Sequence of chain 1.B:
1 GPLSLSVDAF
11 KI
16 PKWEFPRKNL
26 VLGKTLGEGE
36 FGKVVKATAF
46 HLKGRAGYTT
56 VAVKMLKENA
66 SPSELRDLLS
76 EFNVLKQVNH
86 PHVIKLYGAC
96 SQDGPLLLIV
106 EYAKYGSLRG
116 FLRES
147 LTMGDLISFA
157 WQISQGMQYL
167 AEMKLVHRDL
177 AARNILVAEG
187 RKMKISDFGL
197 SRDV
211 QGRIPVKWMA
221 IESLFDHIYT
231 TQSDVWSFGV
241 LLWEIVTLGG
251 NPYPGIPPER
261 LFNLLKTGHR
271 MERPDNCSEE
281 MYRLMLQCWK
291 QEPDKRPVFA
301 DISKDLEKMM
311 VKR

Binding-site contacts:
Ligand atom C7 contacts residue GLU76 of chain 1.B at 3.7 Å.
Ligand atom C7 contacts residue LEU80 of chain 1.B at 3.7 Å (hydrophobic).
Ligand atom C11 contacts residue LEU182 of chain 1.B at 3.7 Å (hydrophobic).
Ligand atom C21 contacts residue SER112 of chain 1.B at 3.6 Å.
Ligand atom C10 contacts residue LEU182 of chain 1.B at 3.6 Å (hydrophobic).
Ligand atom C19 contacts residue LEU182 of chain 1.B at 3.6 Å (hydrophobic).
Ligand atom N8 contacts residue ASP193 of chain 1.B at 3.6 Å (salt-bridge).
Ligand atom C15 contacts residue ALA108 of chain 1.B at 3.2 Å (hydrophobic).
Ligand atom N9 contacts residue LYS59 of chain 1.B at 3.8 Å.
Ligand atom C13 contacts residue LEU182 of chain 1.B at 3.5 Å (hydrophobic).
Ligand atom C10 contacts residue VAL39 of chain 1.B at 3.8 Å (hydrophobic).
Ligand atom C4 contacts residue LYS59 of chain 1.B at 3.9 Å.
Ligand atom C6 contacts residue GLU76 of chain 1.B at 3.5 Å.
Ligand atom C17 contacts residue LEU182 of chain 1.B at 3.8 Å (hydrophobic).
Ligand atom C23 contacts residue GLY32 of chain 1.B at 3.5 Å.
Ligand atom N18 contacts residue ALA108 of chain 1.B at 3.9 Å.
Ligand atom C17 contacts residue ALA57 of chain 1.B at 3.5 Å (hydrophobic).
Ligand atom N18 contacts residue LEU182 of chain 1.B at 3.8 Å.
Ligand atom C5 contacts residue LYS59 of chain 1.B at 3.6 Å.
Ligand atom N8 contacts residue LYS59 of chain 1.B at 3.7 Å.
Ligand atom C11 contacts residue VAL39 of chain 1.B at 3.8 Å (hydrophobic).
Ligand atom C2 contacts residue LEU182 of chain 1.B at 3.7 Å (hydrophobic).
Ligand atom N18 contacts residue GLU106 of chain 1.B at 2.9 Å (salt-bridge).
Ligand atom C22 contacts residue PHE36 of chain 1.B at 3.7 Å (hydrophobic).
Ligand atom N9 contacts residue SER192 of chain 1.B at 3.8 Å.
Ligand atom N16 contacts residue ALA108 of chain 1.B at 3.1 Å (h-bond).
Ligand atom C21 contacts residue LEU182 of chain 1.B at 3.7 Å (hydrophobic).
Ligand atom C6 contacts residue LYS59 of chain 1.B at 3.5 Å.
Ligand atom N18 contacts residue ALA57 of chain 1.B at 3.2 Å.
Ligand atom N8 contacts residue GLU76 of chain 1.B at 2.7 Å (salt-bridge).
Ligand atom N16 contacts residue ALA57 of chain 1.B at 3.9 Å.
Ligand atom C15 contacts residue LEU31 of chain 1.B at 3.9 Å (hydrophobic).
Ligand atom O1 contacts residue VAL105 of chain 1.B at 3.2 Å.
Ligand atom C19 contacts residue VAL39 of chain 1.B at 3.9 Å (hydrophobic).
Ligand atom C22 contacts residue GLY32 of chain 1.B at 3.8 Å.
Ligand atom N9 contacts residue ASP193 of chain 1.B at 3.3 Å (salt-bridge).
Ligand atom C7 contacts residue LEU103 of chain 1.B at 3.9 Å (hydrophobic).
Ligand atom N9 contacts residue GLU76 of chain 1.B at 3.8 Å.
Ligand atom N12 contacts residue LEU182 of chain 1.B at 3.6 Å.
Ligand atom C23 contacts residue LEU31 of chain 1.B at 3.5 Å (hydrophobic).

A small-molecule ligand and the protein it binds are described below.
Small molecule (SMILES): Cc1cc(NC(=O)c2cn(C3(C)CC3)c3ncnc(N)c23)n[nH]1